Sequence of chain 1.D:
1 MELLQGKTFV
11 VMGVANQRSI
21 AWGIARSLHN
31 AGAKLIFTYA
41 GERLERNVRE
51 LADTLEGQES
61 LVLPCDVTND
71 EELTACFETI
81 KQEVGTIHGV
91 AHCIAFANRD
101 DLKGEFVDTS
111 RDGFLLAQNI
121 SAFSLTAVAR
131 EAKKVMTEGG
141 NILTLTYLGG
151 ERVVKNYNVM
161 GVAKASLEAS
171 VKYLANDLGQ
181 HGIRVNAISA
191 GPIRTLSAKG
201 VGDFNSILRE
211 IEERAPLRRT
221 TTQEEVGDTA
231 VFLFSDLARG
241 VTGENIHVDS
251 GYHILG

A protein and the small-molecule ligand that binds it are described below.
Small molecule (SMILES): Oc1cc(Cl)ccc1Oc1ccc(Cl)cc1Cl

Binding-site contacts:
Ligand atom CL15 contacts residue PHE96 of chain 1.D at 4.0 Å.
Ligand atom C8 contacts residue NAD1 of chain 1.K at 4.0 Å.
Ligand atom C12 contacts residue LEU102 of chain 1.D at 3.8 Å (hydrophobic).
Ligand atom C2 contacts residue NAD1 of chain 1.K at 3.4 Å.
Ligand atom C1 contacts residue NAD1 of chain 1.K at 3.6 Å.
Ligand atom C6 contacts residue TYR157 of chain 1.D at 3.5 Å (hydrophobic).
Ligand atom C4 contacts residue SER197 of chain 1.D at 3.8 Å.
Ligand atom O7 contacts residue SER197 of chain 1.D at 3.9 Å.
Ligand atom C6 contacts residue NAD1 of chain 1.K at 3.5 Å.
Ligand atom C4 contacts residue ALA198 of chain 1.D at 3.9 Å (hydrophobic).
Ligand atom C3 contacts residue NAD1 of chain 1.K at 3.2 Å.
Ligand atom C3 contacts residue PHE204 of chain 1.D at 3.9 Å (hydrophobic).
Ligand atom CL14 contacts residue PRO192 of chain 1.D at 4.0 Å.
Ligand atom C1 contacts residue TYR157 of chain 1.D at 3.7 Å (hydrophobic).
Ligand atom C4 contacts residue NAD1 of chain 1.K at 3.7 Å.
Ligand atom CL14 contacts residue PHE204 of chain 1.D at 4.0 Å.
Ligand atom C10 contacts residue MET160 of chain 1.D at 3.8 Å (hydrophobic).
Ligand atom O17 contacts residue TYR157 of chain 1.D at 2.6 Å (h-bond).
Ligand atom C13 contacts residue SER197 of chain 1.D at 3.5 Å.
Ligand atom CL16 contacts residue SER197 of chain 1.D at 3.5 Å.
Ligand atom CL16 contacts residue NAD1 of chain 1.K at 3.6 Å.
Ligand atom C4 contacts residue VAL201 of chain 1.D at 4.0 Å (hydrophobic).
Ligand atom CL15 contacts residue LEU102 of chain 1.D at 3.8 Å.
Ligand atom C2 contacts residue VAL201 of chain 1.D at 3.9 Å (hydrophobic).
Ligand atom C3 contacts residue VAL201 of chain 1.D at 3.5 Å (hydrophobic).
Ligand atom CL15 contacts residue ALA97 of chain 1.D at 3.0 Å.
Ligand atom C5 contacts residue NAD1 of chain 1.K at 3.7 Å.
Ligand atom O7 contacts residue NAD1 of chain 1.K at 3.3 Å (h-bond).
Ligand atom C10 contacts residue ALA95 of chain 1.D at 3.7 Å (hydrophobic).
Ligand atom O17 contacts residue NAD1 of chain 1.K at 2.5 Å (h-bond).
Ligand atom C11 contacts residue MET160 of chain 1.D at 3.7 Å (hydrophobic).
Ligand atom C9 contacts residue SER197 of chain 1.D at 3.3 Å.
Ligand atom CL16 contacts residue ALA95 of chain 1.D at 3.5 Å.
Ligand atom C8 contacts residue SER197 of chain 1.D at 3.5 Å.
Ligand atom CL14 contacts residue TYR147 of chain 1.D at 3.4 Å.
Ligand atom CL14 contacts residue NAD1 of chain 1.K at 3.8 Å.
Ligand atom C10 contacts residue SER197 of chain 1.D at 3.8 Å.
Ligand atom C10 contacts residue PHE96 of chain 1.D at 4.0 Å (hydrophobic).
Ligand atom C1 contacts residue TYR147 of chain 1.D at 3.9 Å (hydrophobic).
Ligand atom C12 contacts residue SER197 of chain 1.D at 3.8 Å.